Sequence of chain 1.B:
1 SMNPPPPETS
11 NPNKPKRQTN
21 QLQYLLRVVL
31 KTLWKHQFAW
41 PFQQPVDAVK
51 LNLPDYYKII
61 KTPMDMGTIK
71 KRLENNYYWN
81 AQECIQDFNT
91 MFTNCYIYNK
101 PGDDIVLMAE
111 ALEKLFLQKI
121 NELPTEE

A small-molecule ligand and the protein it binds are described below.
Small molecule (SMILES): Cc1cc(C)cc(Nc2nccc(-c3c(-c4ccc(Br)cc4)ncn3C3CCNCC3)n2)c1

Binding-site contacts:
Ligand atom C17 contacts residue TYR56 of chain 1.B at 3.7 Å (hydrophobic).
Ligand atom C13 contacts residue PRO41 of chain 1.B at 3.6 Å (hydrophobic).
Ligand atom BR15 contacts residue MET91 of chain 1.B at 3.7 Å.
Ligand atom C10 contacts residue ILE105 of chain 1.B at 3.7 Å (hydrophobic).
Ligand atom C12 contacts residue PRO41 of chain 1.B at 3.8 Å (hydrophobic).
Ligand atom BR15 contacts residue MET64 of chain 1.B at 3.2 Å.
Ligand atom C02 contacts residue TRP40 of chain 1.B at 3.9 Å (hydrophobic).
Ligand atom C27 contacts residue PRO41 of chain 1.B at 4.1 Å (hydrophobic).
Ligand atom C19 contacts residue ASN99 of chain 1.B at 3.2 Å.
Ligand atom C04 contacts residue TRP40 of chain 1.B at 3.6 Å (hydrophobic).
Ligand atom C27 contacts residue LEU51 of chain 1.B at 3.6 Å (hydrophobic).
Ligand atom C16 contacts residue CYS95 of chain 1.B at 3.9 Å (hydrophobic).
Ligand atom C13 contacts residue VAL46 of chain 1.B at 3.7 Å (hydrophobic).
Ligand atom C06 contacts residue LEU51 of chain 1.B at 3.8 Å (hydrophobic).
Ligand atom C13 contacts residue PHE42 of chain 1.B at 3.6 Å (hydrophobic).
Ligand atom C19 contacts residue TYR98 of chain 1.B at 4.1 Å (hydrophobic).
Ligand atom C14 contacts residue TYR56 of chain 1.B at 3.9 Å (hydrophobic).
Ligand atom C10 contacts residue ASN99 of chain 1.B at 4.0 Å.
Ligand atom N05 contacts residue TRP40 of chain 1.B at 3.5 Å.
Ligand atom N29 contacts residue PRO41 of chain 1.B at 3.9 Å.
Ligand atom C28 contacts residue PRO41 of chain 1.B at 3.6 Å (hydrophobic).
Ligand atom N29 contacts residue LEU51 of chain 1.B at 3.5 Å.
Ligand atom N18 contacts residue TYR98 of chain 1.B at 3.8 Å.
Ligand atom C17 contacts residue VAL46 of chain 1.B at 4.1 Å (hydrophobic).
Ligand atom C16 contacts residue VAL46 of chain 1.B at 3.8 Å (hydrophobic).
Ligand atom N18 contacts residue ASN99 of chain 1.B at 2.9 Å (h-bond).
Ligand atom C14 contacts residue VAL46 of chain 1.B at 3.6 Å (hydrophobic).
Ligand atom C30 contacts residue TRP40 of chain 1.B at 4.0 Å (hydrophobic).
Ligand atom C12 contacts residue VAL46 of chain 1.B at 4.1 Å (hydrophobic).
Ligand atom N18 contacts residue ILE105 of chain 1.B at 3.9 Å.
Ligand atom C16 contacts residue TYR56 of chain 1.B at 3.1 Å (hydrophobic).
Ligand atom C25 contacts residue LEU53 of chain 1.B at 3.9 Å (hydrophobic).
Ligand atom C26 contacts residue LEU53 of chain 1.B at 3.8 Å (hydrophobic).
Ligand atom C06 contacts residue PRO41 of chain 1.B at 3.8 Å (hydrophobic).
Ligand atom C09 contacts residue ILE105 of chain 1.B at 4.0 Å (hydrophobic).
Ligand atom C14 contacts residue PHE42 of chain 1.B at 4.1 Å (hydrophobic).
Ligand atom C28 contacts residue LEU51 of chain 1.B at 3.3 Å (hydrophobic).
Ligand atom C03 contacts residue TRP40 of chain 1.B at 3.6 Å (hydrophobic).
Ligand atom N07 contacts residue PRO41 of chain 1.B at 4.1 Å.
Ligand atom C19 contacts residue ILE105 of chain 1.B at 3.8 Å (hydrophobic).